Binding-site contacts:
Ligand atom CA contacts residue SER163 of chain 4.C at 3.7 Å.
Ligand atom O contacts residue GLN203 of chain 4.C at 3.5 Å (h-bond).
Ligand atom O contacts residue VAL127 of chain 4.C at 2.5 Å (h-bond).
Ligand atom CA contacts residue ILE130 of chain 4.C at 3.5 Å (hydrophobic).
Ligand atom CD contacts residue ARG165 of chain 4.C at 3.8 Å.
Ligand atom O contacts residue TYR162 of chain 4.C at 3.6 Å.
Ligand atom CD contacts residue GLN203 of chain 4.C at 3.6 Å.
Ligand atom N contacts residue GLY105 of chain 4.C at 2.8 Å (h-bond).
Ligand atom CA contacts residue VAL125 of chain 4.C at 3.4 Å (hydrophobic).
Ligand atom CD2 contacts residue LEU161 of chain 4.C at 3.6 Å (hydrophobic).
Ligand atom O contacts residue LEU161 of chain 4.C at 3.4 Å (h-bond).
Ligand atom OE1 contacts residue ARG165 of chain 4.C at 2.9 Å (salt-bridge).
Ligand atom N contacts residue LEU161 of chain 4.C at 3.2 Å (h-bond).
Ligand atom N contacts residue SER163 of chain 4.C at 3.9 Å.
Ligand atom CB contacts residue ILE104 of chain 4.C at 3.6 Å (hydrophobic).
Ligand atom O contacts residue GLY105 of chain 4.C at 3.7 Å.
Ligand atom N contacts residue VAL125 of chain 4.C at 3.5 Å (h-bond).
Ligand atom CE contacts residue ARG165 of chain 4.C at 3.8 Å.
Ligand atom CG contacts residue TYR162 of chain 4.C at 3.9 Å (hydrophobic).
Ligand atom SD contacts residue ARG165 of chain 4.C at 3.5 Å.
Ligand atom CA contacts residue GLY105 of chain 4.C at 3.6 Å.
Ligand atom CB contacts residue ILE130 of chain 4.C at 3.6 Å (hydrophobic).
Ligand atom O contacts residue VAL127 of chain 4.C at 3.5 Å.
Ligand atom C contacts residue GLY105 of chain 4.C at 3.8 Å.
Ligand atom C contacts residue ILE130 of chain 4.C at 3.9 Å (hydrophobic).
Ligand atom CA contacts residue LEU161 of chain 4.C at 3.5 Å (hydrophobic).
Ligand atom O contacts residue SER163 of chain 4.C at 3.1 Å (h-bond).
Ligand atom CD1 contacts residue GLY124 of chain 4.C at 3.9 Å.
Ligand atom CA contacts residue PHE126 of chain 4.C at 3.9 Å (hydrophobic).
Ligand atom O contacts residue PHE126 of chain 4.C at 3.4 Å.
Ligand atom CB contacts residue VAL125 of chain 4.C at 3.3 Å (hydrophobic).
Ligand atom CD1 contacts residue TYR162 of chain 4.C at 3.5 Å (hydrophobic).
Ligand atom O contacts residue ILE130 of chain 4.C at 3.7 Å.
Ligand atom C contacts residue VAL127 of chain 4.C at 3.7 Å (hydrophobic).
Ligand atom CD2 contacts residue PHE126 of chain 4.C at 3.4 Å (hydrophobic).
Ligand atom CD1 contacts residue GLN203 of chain 4.C at 3.5 Å.
Ligand atom CB contacts residue GLY105 of chain 4.C at 3.2 Å.
Ligand atom CA contacts residue GLY105 of chain 4.C at 3.9 Å.
Ligand atom CB contacts residue TYR162 of chain 4.C at 3.5 Å (hydrophobic).
Ligand atom C contacts residue LEU161 of chain 4.C at 3.9 Å (hydrophobic).

Sequence of chain 4.C:
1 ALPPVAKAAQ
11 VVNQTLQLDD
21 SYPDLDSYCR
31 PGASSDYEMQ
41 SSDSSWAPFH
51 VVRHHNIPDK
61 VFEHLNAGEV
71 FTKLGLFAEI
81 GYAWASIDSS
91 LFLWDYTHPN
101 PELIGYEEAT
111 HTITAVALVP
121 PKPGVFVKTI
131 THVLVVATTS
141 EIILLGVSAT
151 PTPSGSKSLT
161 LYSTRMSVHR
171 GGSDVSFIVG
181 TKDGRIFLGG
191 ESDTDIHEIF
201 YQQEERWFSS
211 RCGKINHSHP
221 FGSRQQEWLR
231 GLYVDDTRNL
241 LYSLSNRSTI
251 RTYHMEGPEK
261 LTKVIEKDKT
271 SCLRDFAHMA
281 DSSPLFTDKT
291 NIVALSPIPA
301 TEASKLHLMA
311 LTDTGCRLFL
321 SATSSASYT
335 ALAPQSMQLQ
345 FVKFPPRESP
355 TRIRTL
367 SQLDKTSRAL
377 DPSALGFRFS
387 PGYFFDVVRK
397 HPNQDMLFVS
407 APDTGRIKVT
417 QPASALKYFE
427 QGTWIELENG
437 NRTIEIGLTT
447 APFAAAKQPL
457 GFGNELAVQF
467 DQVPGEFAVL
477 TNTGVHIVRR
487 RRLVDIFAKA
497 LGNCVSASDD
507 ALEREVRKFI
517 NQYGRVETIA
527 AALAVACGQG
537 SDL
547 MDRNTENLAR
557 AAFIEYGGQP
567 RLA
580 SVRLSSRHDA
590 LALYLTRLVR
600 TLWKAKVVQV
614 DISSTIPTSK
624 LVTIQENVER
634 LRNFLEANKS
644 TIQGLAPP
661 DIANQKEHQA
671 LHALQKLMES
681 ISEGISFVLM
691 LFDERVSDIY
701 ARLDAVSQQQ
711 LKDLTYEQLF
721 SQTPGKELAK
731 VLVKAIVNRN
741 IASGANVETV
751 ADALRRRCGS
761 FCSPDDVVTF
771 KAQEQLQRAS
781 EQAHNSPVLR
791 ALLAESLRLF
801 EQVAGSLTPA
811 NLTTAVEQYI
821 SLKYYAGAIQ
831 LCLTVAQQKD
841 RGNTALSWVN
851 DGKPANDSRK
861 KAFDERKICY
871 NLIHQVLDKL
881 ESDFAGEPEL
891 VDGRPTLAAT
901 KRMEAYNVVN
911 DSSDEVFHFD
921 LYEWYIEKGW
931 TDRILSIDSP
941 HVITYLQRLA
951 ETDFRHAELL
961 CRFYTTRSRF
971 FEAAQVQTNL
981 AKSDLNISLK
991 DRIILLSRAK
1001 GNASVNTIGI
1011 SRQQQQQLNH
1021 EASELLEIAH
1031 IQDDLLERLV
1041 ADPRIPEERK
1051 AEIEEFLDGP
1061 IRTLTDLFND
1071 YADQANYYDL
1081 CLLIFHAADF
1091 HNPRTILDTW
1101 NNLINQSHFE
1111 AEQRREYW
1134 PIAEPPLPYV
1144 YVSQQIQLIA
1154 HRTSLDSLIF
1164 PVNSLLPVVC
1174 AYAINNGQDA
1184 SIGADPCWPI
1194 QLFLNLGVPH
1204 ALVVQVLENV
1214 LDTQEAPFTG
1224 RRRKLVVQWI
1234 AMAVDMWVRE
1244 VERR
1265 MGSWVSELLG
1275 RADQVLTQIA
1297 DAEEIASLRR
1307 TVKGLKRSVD

The small molecule below binds the protein below.
Small molecule (SMILES): CSCC[C@H](NC(=O)[C@@H]1CCCN1C(=O)[C@H](CC(C)C)NC(=O)[C@H](CC(C)C)NC(=O)[C@H](CCCCN)NC(=O)[C@H](C)NC(=O)[C@H](CCCCN)NC(=O)[C@@H](N)CCCN=C(N)N)C(=O)N[C@@H](CCC(=O)O)C(=O)N[C@@H](CCC(=O)O)C(=O)N[C@@H](C)C(=O)N[C@@H](CC(C)C)C(=O)N[C@@H](CC(C)C)C(=O)N1CCC[C@H]1C=O